Sequence of chain 1.M:
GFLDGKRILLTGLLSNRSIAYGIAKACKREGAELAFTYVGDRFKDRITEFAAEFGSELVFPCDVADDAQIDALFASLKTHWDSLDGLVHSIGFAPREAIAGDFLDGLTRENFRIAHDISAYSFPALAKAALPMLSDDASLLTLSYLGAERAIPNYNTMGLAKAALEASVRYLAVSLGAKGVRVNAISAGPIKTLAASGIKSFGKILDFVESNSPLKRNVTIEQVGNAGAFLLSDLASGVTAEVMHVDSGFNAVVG

Binding-site contacts:
Ligand atom C9 contacts residue NAD1 of chain 1.PA at 4.0 Å.
Ligand atom C3 contacts residue NAD1 of chain 1.PA at 3.0 Å.
Ligand atom C8 contacts residue NAD1 of chain 1.PA at 3.7 Å.
Ligand atom CL16 contacts residue NAD1 of chain 1.PA at 3.3 Å.
Ligand atom C1 contacts residue TYR146 of chain 1.M at 3.8 Å (hydrophobic).
Ligand atom CL15 contacts residue ILE100 of chain 1.M at 3.6 Å.
Ligand atom C1 contacts residue TYR156 of chain 1.M at 3.6 Å (hydrophobic).
Ligand atom O17 contacts residue NAD1 of chain 1.PA at 2.5 Å (h-bond).
Ligand atom CL14 contacts residue TYR146 of chain 1.M at 3.5 Å.
Ligand atom C9 contacts residue GLY93 of chain 1.M at 3.9 Å.
Ligand atom C10 contacts residue PHE94 of chain 1.M at 4.1 Å (hydrophobic).
Ligand atom C3 contacts residue ILE200 of chain 1.M at 3.0 Å (hydrophobic).
Ligand atom O17 contacts residue TYR156 of chain 1.M at 2.8 Å (h-bond).
Ligand atom CL16 contacts residue ALA196 of chain 1.M at 3.9 Å.
Ligand atom C4 contacts residue NAD1 of chain 1.PA at 3.1 Å.
Ligand atom CL15 contacts residue ALA95 of chain 1.M at 3.5 Å.
Ligand atom C11 contacts residue ILE100 of chain 1.M at 4.1 Å (hydrophobic).
Ligand atom C13 contacts residue ALA196 of chain 1.M at 4.1 Å (hydrophobic).
Ligand atom C6 contacts residue TYR156 of chain 1.M at 3.5 Å (hydrophobic).
Ligand atom CL14 contacts residue PHE203 of chain 1.M at 3.7 Å.
Ligand atom O7 contacts residue NAD1 of chain 1.PA at 2.8 Å (h-bond).
Ligand atom C12 contacts residue ILE100 of chain 1.M at 3.5 Å (hydrophobic).
Ligand atom CL16 contacts residue GLY93 of chain 1.M at 3.2 Å.
Ligand atom C3 contacts residue PHE203 of chain 1.M at 4.0 Å (hydrophobic).
Ligand atom C5 contacts residue NAD1 of chain 1.PA at 3.5 Å.
Ligand atom C12 contacts residue ALA196 of chain 1.M at 4.1 Å (hydrophobic).
Ligand atom O17 contacts residue LYS163 of chain 1.M at 3.7 Å.
Ligand atom C1 contacts residue NAD1 of chain 1.PA at 3.5 Å.
Ligand atom C11 contacts residue ALA196 of chain 1.M at 3.9 Å (hydrophobic).
Ligand atom C4 contacts residue ILE200 of chain 1.M at 3.4 Å (hydrophobic).
Ligand atom C10 contacts residue ALA196 of chain 1.M at 3.5 Å (hydrophobic).
Ligand atom C2 contacts residue NAD1 of chain 1.PA at 3.2 Å.
Ligand atom C9 contacts residue ALA196 of chain 1.M at 3.3 Å (hydrophobic).
Ligand atom C8 contacts residue ALA196 of chain 1.M at 3.7 Å (hydrophobic).
Ligand atom C6 contacts residue NAD1 of chain 1.PA at 3.4 Å.
Ligand atom C13 contacts residue ILE200 of chain 1.M at 3.8 Å (hydrophobic).
Ligand atom CL14 contacts residue NAD1 of chain 1.PA at 4.1 Å.
Ligand atom C4 contacts residue ALA197 of chain 1.M at 4.1 Å (hydrophobic).
Ligand atom C10 contacts residue GLY93 of chain 1.M at 3.6 Å.
Ligand atom C2 contacts residue ILE200 of chain 1.M at 3.6 Å (hydrophobic).

A protein and the small-molecule ligand that binds it are described below.
Small molecule (SMILES): Oc1cc(Cl)ccc1Oc1ccc(Cl)cc1Cl